Sequence of chain 1.B:
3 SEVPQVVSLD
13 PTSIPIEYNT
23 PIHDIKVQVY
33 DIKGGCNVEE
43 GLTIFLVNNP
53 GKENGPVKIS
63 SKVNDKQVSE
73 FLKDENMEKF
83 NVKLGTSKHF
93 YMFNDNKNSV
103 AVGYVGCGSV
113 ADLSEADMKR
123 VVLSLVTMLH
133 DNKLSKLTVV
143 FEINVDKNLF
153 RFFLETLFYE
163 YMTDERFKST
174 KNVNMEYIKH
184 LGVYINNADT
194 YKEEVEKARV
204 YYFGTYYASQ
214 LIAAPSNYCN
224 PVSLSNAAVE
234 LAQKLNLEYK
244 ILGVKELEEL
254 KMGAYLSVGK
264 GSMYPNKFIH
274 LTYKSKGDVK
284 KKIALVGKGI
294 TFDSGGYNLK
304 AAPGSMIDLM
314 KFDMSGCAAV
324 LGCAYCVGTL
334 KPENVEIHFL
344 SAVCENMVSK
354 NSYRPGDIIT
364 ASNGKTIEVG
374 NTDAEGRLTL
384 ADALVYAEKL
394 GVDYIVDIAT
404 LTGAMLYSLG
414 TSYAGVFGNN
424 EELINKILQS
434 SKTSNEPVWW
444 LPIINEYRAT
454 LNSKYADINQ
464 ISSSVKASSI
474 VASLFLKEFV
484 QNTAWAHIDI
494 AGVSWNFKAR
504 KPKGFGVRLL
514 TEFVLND

This protein binds this small molecule.
Small molecule (SMILES): CC(C)(C)CC(=O)N[C@@H](C(=O)NO)c1ccc(-c2cc(F)c(F)c(F)c2)cc1

Binding-site contacts:
Ligand atom FAG contacts residue MET309 of chain 1.B at 3.1 Å.
Ligand atom CAK contacts residue GLY406 of chain 1.B at 3.8 Å.
Ligand atom OAD contacts residue GLY406 of chain 1.B at 3.0 Å (h-bond).
Ligand atom FAH contacts residue ALA494 of chain 1.B at 3.3 Å.
Ligand atom OAF contacts residue CO31 of chain 1.V at 3.4 Å (h-bond).
Ligand atom NAQ contacts residue LEU404 of chain 1.B at 3.0 Å (h-bond).
Ligand atom CAV contacts residue LEU409 of chain 1.B at 3.6 Å (hydrophobic).
Ligand atom O contacts residue ASP376 of chain 1.B at 2.9 Å (salt-bridge).
Ligand atom CAM contacts residue GLY406 of chain 1.B at 3.3 Å.
Ligand atom OAF contacts residue ASP376 of chain 1.B at 3.3 Å (salt-bridge).
Ligand atom CAM contacts residue LEU404 of chain 1.B at 3.8 Å (hydrophobic).
Ligand atom CAM contacts residue THR405 of chain 1.B at 3.7 Å.
Ligand atom FAG contacts residue SER308 of chain 1.B at 3.7 Å.
Ligand atom NAQ contacts residue CO31 of chain 1.V at 3.4 Å (h-bond).
Ligand atom FAG contacts residue GLY307 of chain 1.B at 3.4 Å.
Ligand atom O contacts residue ASP296 of chain 1.B at 3.3 Å (salt-bridge).
Ligand atom CAY contacts residue GLY406 of chain 1.B at 3.5 Å.
Ligand atom O contacts residue ZN1 of chain 1.W at 2.1 Å.
Ligand atom OAD contacts residue THR405 of chain 1.B at 3.2 Å.
Ligand atom FAI contacts residue MET309 of chain 1.B at 3.4 Å.
Ligand atom C contacts residue LEU404 of chain 1.B at 3.6 Å (hydrophobic).
Ligand atom CAS contacts residue GLY406 of chain 1.B at 3.8 Å.
Ligand atom NAQ contacts residue ZN1 of chain 1.X at 3.1 Å.
Ligand atom NAQ contacts residue LYS291 of chain 1.B at 3.7 Å.
Ligand atom NAQ contacts residue ZN1 of chain 1.W at 2.8 Å.
Ligand atom FAH contacts residue PHE500 of chain 1.B at 3.7 Å.
Ligand atom NAQ contacts residue ASP296 of chain 1.B at 3.8 Å.
Ligand atom CA contacts residue LEU404 of chain 1.B at 3.3 Å (hydrophobic).
Ligand atom NAQ contacts residue ASP376 of chain 1.B at 3.6 Å.
Ligand atom FAI contacts residue PHE500 of chain 1.B at 3.0 Å.
Ligand atom C contacts residue ASP376 of chain 1.B at 3.4 Å.
Ligand atom FAH contacts residue LEU409 of chain 1.B at 3.7 Å.
Ligand atom OAF contacts residue LYS291 of chain 1.B at 3.2 Å (salt-bridge).
Ligand atom OAF contacts residue ZN1 of chain 1.W at 2.1 Å.
Ligand atom OAF contacts residue ZN1 of chain 1.X at 1.9 Å.
Ligand atom C contacts residue ZN1 of chain 1.W at 2.8 Å.
Ligand atom OAF contacts residue GLU378 of chain 1.B at 3.0 Å (salt-bridge).
Ligand atom OAF contacts residue ASP296 of chain 1.B at 2.8 Å (salt-bridge).
Ligand atom OAF contacts residue ASP316 of chain 1.B at 3.7 Å.
Ligand atom O contacts residue LYS303 of chain 1.B at 2.9 Å (salt-bridge).